Binding-site contacts:
Ligand atom O3 contacts residue PHE179 of chain 1.D at 3.8 Å.
Ligand atom C5 contacts residue ASN327 of chain 1.D at 4.0 Å.
Ligand atom C9 contacts residue TYR326 of chain 1.D at 3.3 Å (hydrophobic).
Ligand atom C2 contacts residue ASN327 of chain 1.D at 3.3 Å.
Ligand atom C1 contacts residue MET323 of chain 1.D at 4.0 Å (hydrophobic).
Ligand atom O3 contacts residue TRP166 of chain 1.D at 3.5 Å.
Ligand atom O1 contacts residue ALA134 of chain 1.D at 3.3 Å.
Ligand atom C3 contacts residue HIS272 of chain 1.D at 3.5 Å.
Ligand atom C3 contacts residue TRP269 of chain 1.D at 3.5 Å (hydrophobic).
Ligand atom C5 contacts residue PHE179 of chain 1.D at 3.8 Å (hydrophobic).
Ligand atom O3 contacts residue ASP273 of chain 1.D at 3.1 Å (salt-bridge).
Ligand atom C2 contacts residue PHE179 of chain 1.D at 3.9 Å (hydrophobic).
Ligand atom C2 contacts residue ILE165 of chain 1.D at 3.8 Å (hydrophobic).
Ligand atom O2 contacts residue ASP273 of chain 1.D at 2.6 Å (salt-bridge).
Ligand atom C6 contacts residue MET323 of chain 1.D at 3.7 Å (hydrophobic).
Ligand atom C10 contacts residue LEU133 of chain 1.D at 3.1 Å (hydrophobic).
Ligand atom C10 contacts residue LEU322 of chain 1.D at 4.0 Å (hydrophobic).
Ligand atom O2 contacts residue SAH1 of chain 1.Y at 3.4 Å (h-bond).
Ligand atom C1 contacts residue TRP269 of chain 1.D at 3.9 Å (hydrophobic).
Ligand atom C10 contacts residue TYR326 of chain 1.D at 3.1 Å (hydrophobic).
Ligand atom C4 contacts residue ASP273 of chain 1.D at 3.3 Å.
Ligand atom C2 contacts residue TRP166 of chain 1.D at 3.4 Å (hydrophobic).
Ligand atom C10 contacts residue LEU139 of chain 1.D at 3.7 Å (hydrophobic).
Ligand atom C3 contacts residue MET183 of chain 1.D at 3.9 Å (hydrophobic).
Ligand atom O3 contacts residue ASN327 of chain 1.D at 3.2 Å (h-bond).
Ligand atom C1 contacts residue MET183 of chain 1.D at 3.8 Å (hydrophobic).
Ligand atom C7 contacts residue MET323 of chain 1.D at 3.9 Å (hydrophobic).
Ligand atom C5 contacts residue ASP273 of chain 1.D at 3.6 Å.
Ligand atom C4 contacts residue HIS272 of chain 1.D at 3.5 Å.
Ligand atom O1 contacts residue LEU322 of chain 1.D at 3.4 Å.
Ligand atom C9 contacts residue LEU133 of chain 1.D at 3.5 Å (hydrophobic).
Ligand atom C5 contacts residue MET323 of chain 1.D at 3.7 Å (hydrophobic).
Ligand atom O1 contacts residue LEU133 of chain 1.D at 3.4 Å.
Ligand atom C8 contacts residue LEU322 of chain 1.D at 4.0 Å (hydrophobic).
Ligand atom C6 contacts residue PHE179 of chain 1.D at 3.6 Å (hydrophobic).
Ligand atom C3 contacts residue MET323 of chain 1.D at 4.0 Å (hydrophobic).
Ligand atom C4 contacts residue MET323 of chain 1.D at 3.9 Å (hydrophobic).
Ligand atom O2 contacts residue TRP269 of chain 1.D at 3.3 Å (h-bond).
Ligand atom O2 contacts residue HIS272 of chain 1.D at 2.9 Å (h-bond).
Ligand atom C10 contacts residue ALA134 of chain 1.D at 3.9 Å (hydrophobic).

This small molecule binds to this protein.
Small molecule (SMILES): COc1cc(/C=C/CO)ccc1O

Sequence of chain 1.D:
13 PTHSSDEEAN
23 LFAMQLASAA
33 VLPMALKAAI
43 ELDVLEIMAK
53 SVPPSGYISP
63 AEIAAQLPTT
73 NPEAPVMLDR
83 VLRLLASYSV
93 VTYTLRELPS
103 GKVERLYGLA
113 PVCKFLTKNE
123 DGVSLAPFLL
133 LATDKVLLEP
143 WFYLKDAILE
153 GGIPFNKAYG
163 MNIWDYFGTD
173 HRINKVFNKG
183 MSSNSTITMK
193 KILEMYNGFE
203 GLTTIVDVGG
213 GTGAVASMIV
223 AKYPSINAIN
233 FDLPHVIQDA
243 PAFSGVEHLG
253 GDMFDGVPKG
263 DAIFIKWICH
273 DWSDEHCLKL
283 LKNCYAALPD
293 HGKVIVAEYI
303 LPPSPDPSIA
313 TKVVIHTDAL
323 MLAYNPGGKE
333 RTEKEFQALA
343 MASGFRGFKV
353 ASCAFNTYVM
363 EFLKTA